Binding-site contacts:
Ligand atom C2 contacts residue SER125 of chain 1.A at 3.5 Å.
Ligand atom C5 contacts residue MET124 of chain 1.A at 3.9 Å (hydrophobic).
Ligand atom C8 contacts residue MET124 of chain 1.A at 3.7 Å (hydrophobic).
Ligand atom C7 contacts residue H291 of chain 1.E at 3.4 Å.
Ligand atom C9 contacts residue SER125 of chain 1.A at 3.5 Å.
Ligand atom C11 contacts residue H291 of chain 1.E at 4.1 Å.
Ligand atom C10 contacts residue H291 of chain 1.E at 3.5 Å.
Ligand atom C4 contacts residue VAL128 of chain 1.A at 3.9 Å (hydrophobic).
Ligand atom S contacts residue H291 of chain 1.E at 3.9 Å.
Ligand atom C8 contacts residue H291 of chain 1.E at 3.2 Å.
Ligand atom C5 contacts residue VAL128 of chain 1.A at 4.0 Å (hydrophobic).
Ligand atom C11 contacts residue MET124 of chain 1.A at 4.2 Å (hydrophobic).
Ligand atom C6 contacts residue LEU215 of chain 1.A at 3.8 Å (hydrophobic).
Ligand atom S contacts residue PRO22 of chain 1.A at 4.3 Å.
Ligand atom N1 contacts residue MET124 of chain 1.A at 4.3 Å.
Ligand atom C contacts residue VAL128 of chain 1.A at 4.0 Å (hydrophobic).
Ligand atom C11 contacts residue PHE117 of chain 1.A at 4.2 Å (hydrophobic).
Ligand atom C6 contacts residue H291 of chain 1.E at 3.5 Å.
Ligand atom C5 contacts residue MET219 of chain 1.A at 3.7 Å (hydrophobic).
Ligand atom N1 contacts residue SER125 of chain 1.A at 3.9 Å.
Ligand atom C10 contacts residue MET124 of chain 1.A at 4.1 Å (hydrophobic).
Ligand atom C9 contacts residue MET124 of chain 1.A at 4.2 Å (hydrophobic).
Ligand atom C6 contacts residue MET219 of chain 1.A at 3.8 Å (hydrophobic).
Ligand atom C10 contacts residue SER121 of chain 1.A at 3.7 Å.
Ligand atom C contacts residue H291 of chain 1.E at 3.6 Å.
Ligand atom C3 contacts residue H291 of chain 1.E at 3.7 Å.
Ligand atom C6 contacts residue MET124 of chain 1.A at 4.0 Å (hydrophobic).
Ligand atom C11 contacts residue PRO22 of chain 1.A at 4.2 Å (hydrophobic).
Ligand atom C7 contacts residue MET124 of chain 1.A at 3.6 Å (hydrophobic).
Ligand atom C3 contacts residue VAL128 of chain 1.A at 4.2 Å (hydrophobic).
Ligand atom S contacts residue LEU215 of chain 1.A at 3.9 Å.
Ligand atom C5 contacts residue H291 of chain 1.E at 4.3 Å.
Ligand atom S contacts residue THR179 of chain 1.A at 4.2 Å.
Ligand atom C11 contacts residue ASP120 of chain 1.A at 3.9 Å.
Ligand atom C4 contacts residue H291 of chain 1.E at 3.5 Å.
Ligand atom S contacts residue MET124 of chain 1.A at 3.9 Å.
Ligand atom C3 contacts residue SER125 of chain 1.A at 3.8 Å.
Ligand atom C9 contacts residue H291 of chain 1.E at 3.4 Å.
Ligand atom N contacts residue SER125 of chain 1.A at 2.8 Å (h-bond).
Ligand atom N1 contacts residue H291 of chain 1.E at 3.6 Å.

Sequence of chain 1.A:
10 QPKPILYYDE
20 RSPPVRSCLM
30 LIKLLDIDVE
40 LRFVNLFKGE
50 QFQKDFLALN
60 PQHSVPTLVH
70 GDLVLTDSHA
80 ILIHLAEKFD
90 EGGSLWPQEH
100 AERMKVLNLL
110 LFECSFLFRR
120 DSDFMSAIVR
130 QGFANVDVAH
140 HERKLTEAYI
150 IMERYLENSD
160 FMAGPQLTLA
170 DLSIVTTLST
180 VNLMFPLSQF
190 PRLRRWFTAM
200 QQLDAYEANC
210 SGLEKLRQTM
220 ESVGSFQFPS

This protein binds this small molecule.
Small molecule (SMILES): Nc1ccc(N2CCc3sccc3C2)nc1